Binding-site contacts:
Ligand atom C7 contacts residue ASN315 of chain 2.H at 3.3 Å.
Ligand atom C6 contacts residue ASN315 of chain 2.H at 4.5 Å.
Ligand atom O5 contacts residue THR313 of chain 2.H at 4.3 Å.
Ligand atom N2 contacts residue ASN315 of chain 2.H at 2.8 Å (h-bond).
Ligand atom O7 contacts residue ASN315 of chain 2.H at 4.2 Å.
Ligand atom C1 contacts residue ASN315 of chain 2.H at 1.4 Å.
Ligand atom C5 contacts residue ASN315 of chain 2.H at 3.7 Å.
Ligand atom C8 contacts residue ILE281 of chain 2.H at 4.5 Å (hydrophobic).
Ligand atom C8 contacts residue ASN315 of chain 2.H at 3.5 Å.
Ligand atom C6 contacts residue THR313 of chain 2.H at 4.5 Å.
Ligand atom O5 contacts residue VAL314 of chain 2.H at 3.8 Å.
Ligand atom O5 contacts residue ASN315 of chain 2.H at 2.4 Å (h-bond).
Ligand atom C2 contacts residue ASN315 of chain 2.H at 2.5 Å.
Ligand atom C3 contacts residue ASN315 of chain 2.H at 3.8 Å.
Ligand atom C4 contacts residue ASN315 of chain 2.H at 4.3 Å.
Ligand atom C1 contacts residue VAL314 of chain 2.H at 4.4 Å (hydrophobic).

This protein binds this small molecule.
Small molecule (SMILES): CC(=O)N[C@@H]1[C@@H](O)[C@H](O)[C@@H](CO)O[C@H]1O

Sequence of chain 2.H:
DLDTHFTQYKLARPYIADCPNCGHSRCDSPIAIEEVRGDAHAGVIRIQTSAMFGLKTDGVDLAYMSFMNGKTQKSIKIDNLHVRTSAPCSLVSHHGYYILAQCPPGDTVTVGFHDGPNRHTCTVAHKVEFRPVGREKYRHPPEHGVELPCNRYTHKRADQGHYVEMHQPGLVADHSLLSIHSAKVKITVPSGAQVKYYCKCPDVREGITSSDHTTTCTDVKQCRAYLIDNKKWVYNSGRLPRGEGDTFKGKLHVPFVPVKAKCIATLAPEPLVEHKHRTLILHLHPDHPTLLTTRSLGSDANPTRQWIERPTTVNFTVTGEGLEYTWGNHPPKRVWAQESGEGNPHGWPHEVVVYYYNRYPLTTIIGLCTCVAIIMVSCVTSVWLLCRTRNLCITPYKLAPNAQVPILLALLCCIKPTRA